Sequence of chain 1.B:
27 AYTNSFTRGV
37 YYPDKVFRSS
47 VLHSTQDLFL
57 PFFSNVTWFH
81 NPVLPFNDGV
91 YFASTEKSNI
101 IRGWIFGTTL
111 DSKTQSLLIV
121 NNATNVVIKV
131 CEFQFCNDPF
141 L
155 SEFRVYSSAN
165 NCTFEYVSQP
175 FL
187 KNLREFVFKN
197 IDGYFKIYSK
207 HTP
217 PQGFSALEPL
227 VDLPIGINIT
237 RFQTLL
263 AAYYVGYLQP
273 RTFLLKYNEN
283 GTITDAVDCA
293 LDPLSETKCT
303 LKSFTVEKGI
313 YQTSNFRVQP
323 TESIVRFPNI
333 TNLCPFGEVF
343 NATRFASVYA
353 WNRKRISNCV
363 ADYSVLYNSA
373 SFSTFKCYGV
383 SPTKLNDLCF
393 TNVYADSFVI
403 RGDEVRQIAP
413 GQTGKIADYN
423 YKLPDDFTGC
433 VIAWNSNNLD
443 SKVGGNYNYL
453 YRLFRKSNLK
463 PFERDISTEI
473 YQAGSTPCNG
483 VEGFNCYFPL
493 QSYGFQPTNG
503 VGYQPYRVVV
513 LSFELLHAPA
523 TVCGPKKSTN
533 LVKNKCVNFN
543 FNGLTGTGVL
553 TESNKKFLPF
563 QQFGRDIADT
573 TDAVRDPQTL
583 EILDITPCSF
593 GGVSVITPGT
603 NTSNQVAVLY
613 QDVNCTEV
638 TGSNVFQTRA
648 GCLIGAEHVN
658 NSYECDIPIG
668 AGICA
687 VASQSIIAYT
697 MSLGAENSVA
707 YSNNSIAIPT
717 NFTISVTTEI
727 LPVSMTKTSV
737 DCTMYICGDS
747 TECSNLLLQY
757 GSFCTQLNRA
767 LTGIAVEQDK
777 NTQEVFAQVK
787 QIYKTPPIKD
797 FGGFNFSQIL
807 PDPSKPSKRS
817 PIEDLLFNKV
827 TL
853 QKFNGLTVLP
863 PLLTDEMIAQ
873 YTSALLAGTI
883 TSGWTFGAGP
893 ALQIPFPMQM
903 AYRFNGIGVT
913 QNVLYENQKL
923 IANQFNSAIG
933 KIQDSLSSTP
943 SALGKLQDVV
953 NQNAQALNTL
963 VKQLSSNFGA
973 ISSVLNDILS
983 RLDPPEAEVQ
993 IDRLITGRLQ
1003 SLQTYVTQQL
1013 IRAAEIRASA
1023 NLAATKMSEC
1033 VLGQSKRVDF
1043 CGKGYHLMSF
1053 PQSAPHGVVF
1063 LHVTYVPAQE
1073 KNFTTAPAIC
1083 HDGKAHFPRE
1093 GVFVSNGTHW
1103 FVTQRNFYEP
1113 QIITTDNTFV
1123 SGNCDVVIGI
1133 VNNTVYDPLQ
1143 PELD

Binding-site contacts:
Ligand atom O7 contacts residue ASN331 of chain 1.B at 3.2 Å (h-bond).
Ligand atom O5 contacts residue ASN331 of chain 1.B at 2.4 Å (h-bond).
Ligand atom C8 contacts residue GLN580 of chain 1.B at 3.5 Å.
Ligand atom C7 contacts residue GLN580 of chain 1.B at 4.1 Å.
Ligand atom C4 contacts residue ASN331 of chain 1.B at 4.2 Å.
Ligand atom C5 contacts residue ASN331 of chain 1.B at 3.8 Å.
Ligand atom C3 contacts residue ASN331 of chain 1.B at 3.7 Å.
Ligand atom C7 contacts residue ASN331 of chain 1.B at 3.3 Å.
Ligand atom C1 contacts residue ASN331 of chain 1.B at 1.4 Å.
Ligand atom N2 contacts residue ASN331 of chain 1.B at 2.9 Å (h-bond).
Ligand atom C8 contacts residue ASN331 of chain 1.B at 4.5 Å.
Ligand atom C2 contacts residue ASN331 of chain 1.B at 2.4 Å.
Ligand atom N2 contacts residue GLN580 of chain 1.B at 3.8 Å.

The protein below binds the small molecule below.
Small molecule (SMILES): CC(=O)N[C@@H]1[C@@H](O)[C@H](O)[C@@H](CO)O[C@H]1O